Sequence of chain 1.A:
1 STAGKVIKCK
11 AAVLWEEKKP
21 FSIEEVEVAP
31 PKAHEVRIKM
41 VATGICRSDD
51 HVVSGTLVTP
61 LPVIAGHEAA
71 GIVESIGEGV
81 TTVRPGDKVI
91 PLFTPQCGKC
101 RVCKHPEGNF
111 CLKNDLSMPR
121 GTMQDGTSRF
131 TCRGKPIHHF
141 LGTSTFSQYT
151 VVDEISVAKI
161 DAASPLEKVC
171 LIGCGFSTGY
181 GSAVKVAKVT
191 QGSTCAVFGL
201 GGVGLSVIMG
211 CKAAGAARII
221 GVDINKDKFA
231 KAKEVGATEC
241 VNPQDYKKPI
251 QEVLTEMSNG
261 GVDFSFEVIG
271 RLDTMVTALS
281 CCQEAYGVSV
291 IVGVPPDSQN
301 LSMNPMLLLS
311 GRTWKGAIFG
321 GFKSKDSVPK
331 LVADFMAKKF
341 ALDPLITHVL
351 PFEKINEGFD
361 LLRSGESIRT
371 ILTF

A small-molecule ligand and the protein it binds are described below.
Small molecule (SMILES): N=C(N)c1ccncc1

Binding-site contacts:
Ligand atom CI6 contacts residue LYS8 of chain 1.A at 3.1 Å.
Ligand atom CI3 contacts residue LYS8 of chain 1.A at 3.9 Å.
Ligand atom CI5 contacts residue LYS8 of chain 1.A at 4.5 Å.
Ligand atom CI1 contacts residue LYS8 of chain 1.A at 1.4 Å.
Ligand atom CI2 contacts residue LYS8 of chain 1.A at 2.6 Å.
Ligand atom NI1 contacts residue LYS8 of chain 1.A at 2.3 Å (salt-bridge).